Binding-site contacts:
Ligand atom C4 contacts residue ASN75 of chain 1.C at 4.2 Å.
Ligand atom C8 contacts residue GLN74 of chain 1.C at 3.1 Å.
Ligand atom C3 contacts residue PHE114 of chain 1.C at 4.4 Å (hydrophobic).
Ligand atom C2 contacts residue ASN75 of chain 1.C at 2.4 Å.
Ligand atom C7 contacts residue ASN75 of chain 1.C at 3.2 Å.
Ligand atom C3 contacts residue ASN75 of chain 1.C at 3.7 Å.
Ligand atom N2 contacts residue ASN75 of chain 1.C at 2.9 Å (h-bond).
Ligand atom C5 contacts residue ASN75 of chain 1.C at 3.5 Å.
Ligand atom C1 contacts residue ASN75 of chain 1.C at 1.4 Å.
Ligand atom O5 contacts residue ASN75 of chain 1.C at 2.3 Å (h-bond).
Ligand atom C8 contacts residue ASN75 of chain 1.C at 4.4 Å.
Ligand atom C1 contacts residue PHE114 of chain 1.C at 3.7 Å (hydrophobic).
Ligand atom O7 contacts residue ASN75 of chain 1.C at 3.1 Å (h-bond).
Ligand atom O6 contacts residue ASN75 of chain 1.C at 4.4 Å.
Ligand atom O5 contacts residue PHE114 of chain 1.C at 4.1 Å.
Ligand atom C6 contacts residue ASN75 of chain 1.C at 3.9 Å.
Ligand atom C7 contacts residue GLN74 of chain 1.C at 4.5 Å.

The protein below binds the small molecule below.
Small molecule (SMILES): CC(=O)N[C@@H]1[C@@H](O)[C@H](O)[C@@H](CO)O[C@H]1O

Sequence of chain 1.C:
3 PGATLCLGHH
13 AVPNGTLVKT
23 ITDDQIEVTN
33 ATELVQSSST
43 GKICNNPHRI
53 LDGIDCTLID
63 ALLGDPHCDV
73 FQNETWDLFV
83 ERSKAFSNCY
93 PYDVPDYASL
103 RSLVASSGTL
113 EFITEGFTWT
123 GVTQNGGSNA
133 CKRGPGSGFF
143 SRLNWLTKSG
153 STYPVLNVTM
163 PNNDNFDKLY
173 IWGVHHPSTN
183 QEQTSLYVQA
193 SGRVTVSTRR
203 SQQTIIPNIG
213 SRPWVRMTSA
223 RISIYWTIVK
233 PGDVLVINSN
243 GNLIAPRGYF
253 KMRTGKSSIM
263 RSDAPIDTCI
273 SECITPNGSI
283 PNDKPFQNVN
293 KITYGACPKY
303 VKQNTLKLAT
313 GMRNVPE